The small molecule below binds the protein below.
Small molecule (SMILES): CCCCCCCC(=O)OC[C@H](CO[P](=O)(O)OC1[C@H](O)[C@H](O)C(OP(=O)(O)O)[C@H](O)[C@H]1O)OC(=O)CCCCCCC

Sequence of chain 1.B:
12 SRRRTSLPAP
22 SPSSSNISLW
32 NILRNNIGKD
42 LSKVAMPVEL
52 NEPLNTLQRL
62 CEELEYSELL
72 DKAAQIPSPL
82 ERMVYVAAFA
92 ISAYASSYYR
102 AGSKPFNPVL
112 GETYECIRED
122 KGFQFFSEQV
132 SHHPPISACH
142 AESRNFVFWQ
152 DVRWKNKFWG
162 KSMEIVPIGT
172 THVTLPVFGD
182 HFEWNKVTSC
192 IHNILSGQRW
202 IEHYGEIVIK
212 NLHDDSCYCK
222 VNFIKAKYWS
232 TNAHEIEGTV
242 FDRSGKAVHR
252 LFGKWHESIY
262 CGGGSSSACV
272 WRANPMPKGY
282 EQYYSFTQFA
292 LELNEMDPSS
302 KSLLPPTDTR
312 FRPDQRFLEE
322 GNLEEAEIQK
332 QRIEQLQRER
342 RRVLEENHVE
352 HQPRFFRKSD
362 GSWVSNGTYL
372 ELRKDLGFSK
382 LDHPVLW

Binding-site contacts:
Ligand atom O5 contacts residue HIS133 of chain 1.B at 3.0 Å.
Ligand atom O4 contacts residue ARG339 of chain 1.B at 3.6 Å (salt-bridge).
Ligand atom C16 contacts residue ILE166 of chain 1.B at 3.5 Å (hydrophobic).
Ligand atom O17 contacts residue LEU42 of chain 1.B at 3.6 Å.
Ligand atom O11 contacts residue ALA46 of chain 1.B at 3.6 Å.
Ligand atom O43 contacts residue HIS134 of chain 1.B at 2.6 Å (h-bond).
Ligand atom O41 contacts residue HIS133 of chain 1.B at 2.9 Å (h-bond).
Ligand atom O11 contacts residue MET47 of chain 1.B at 2.9 Å (h-bond).
Ligand atom O14 contacts residue MET47 of chain 1.B at 3.6 Å.
Ligand atom O3 contacts residue LYS44 of chain 1.B at 3.2 Å.
Ligand atom O6 contacts residue GLU335 of chain 1.B at 2.4 Å (salt-bridge).
Ligand atom C5 contacts residue GLU335 of chain 1.B at 3.6 Å.
Ligand atom O2 contacts residue ASN108 of chain 1.B at 2.9 Å (h-bond).
Ligand atom C7 contacts residue VAL45 of chain 1.B at 3.3 Å (hydrophobic).
Ligand atom C23 contacts residue MET164 of chain 1.B at 3.3 Å (hydrophobic).
Ligand atom C7 contacts residue LYS105 of chain 1.B at 3.7 Å.
Ligand atom O3 contacts residue VAL45 of chain 1.B at 3.5 Å (h-bond).
Ligand atom C22 contacts residue MET164 of chain 1.B at 3.3 Å (hydrophobic).
Ligand atom O42 contacts residue ARG339 of chain 1.B at 2.7 Å (salt-bridge).
Ligand atom C1 contacts residue GLU335 of chain 1.B at 3.5 Å.
Ligand atom O12 contacts residue LYS105 of chain 1.B at 2.7 Å (salt-bridge).
Ligand atom O5 contacts residue GLN338 of chain 1.B at 3.1 Å (h-bond).
Ligand atom O11 contacts residue LYS331 of chain 1.B at 3.0 Å (salt-bridge).
Ligand atom C6 contacts residue GLU335 of chain 1.B at 3.3 Å.
Ligand atom C14 contacts residue TRP155 of chain 1.B at 3.3 Å (hydrophobic).
Ligand atom O43 contacts residue HIS133 of chain 1.B at 3.5 Å (h-bond).
Ligand atom C8 contacts residue LEU42 of chain 1.B at 3.4 Å (hydrophobic).
Ligand atom C24 contacts residue MET164 of chain 1.B at 3.6 Å (hydrophobic).
Ligand atom O13 contacts residue VAL45 of chain 1.B at 3.5 Å (h-bond).
Ligand atom C20 contacts residue MET164 of chain 1.B at 3.6 Å (hydrophobic).
Ligand atom O1 contacts residue ASN108 of chain 1.B at 3.5 Å.
Ligand atom C17 contacts residue PRO106 of chain 1.B at 3.6 Å (hydrophobic).
Ligand atom O41 contacts residue ARG342 of chain 1.B at 3.6 Å.
Ligand atom O2 contacts residue SER43 of chain 1.B at 3.1 Å (h-bond).
Ligand atom C21 contacts residue MET164 of chain 1.B at 3.4 Å (hydrophobic).
Ligand atom C7 contacts residue MET47 of chain 1.B at 3.5 Å (hydrophobic).
Ligand atom O14 contacts residue LYS105 of chain 1.B at 3.3 Å.
Ligand atom C17 contacts residue ARG60 of chain 1.B at 3.3 Å.
Ligand atom C17 contacts residue ILE166 of chain 1.B at 3.5 Å (hydrophobic).
Ligand atom O3 contacts residue SER43 of chain 1.B at 3.5 Å (h-bond).